Sequence of chain 1.A:
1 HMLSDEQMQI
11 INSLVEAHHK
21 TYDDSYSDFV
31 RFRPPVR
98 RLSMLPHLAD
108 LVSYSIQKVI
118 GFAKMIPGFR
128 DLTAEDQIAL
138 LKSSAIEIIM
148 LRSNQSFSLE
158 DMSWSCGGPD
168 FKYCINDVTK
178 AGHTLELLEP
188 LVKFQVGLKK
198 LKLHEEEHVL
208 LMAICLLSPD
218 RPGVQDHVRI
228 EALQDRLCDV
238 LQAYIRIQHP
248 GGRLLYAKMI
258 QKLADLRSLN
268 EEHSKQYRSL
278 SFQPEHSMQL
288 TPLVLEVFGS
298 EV

This protein binds this small molecule.
Small molecule (SMILES): CCCc1cc(C(O)(CC)CC)ccc1-c1cc(OCc2ccc(CO)c(CO)c2)ccc1C

Binding-site contacts:
Ligand atom O53 contacts residue SER112 of chain 1.A at 2.7 Å (h-bond).
Ligand atom C10 contacts residue SER150 of chain 1.A at 3.6 Å.
Ligand atom O53 contacts residue ARG149 of chain 1.A at 2.7 Å (salt-bridge).
Ligand atom C11 contacts residue VAL109 of chain 1.A at 3.8 Å (hydrophobic).
Ligand atom C28 contacts residue LEU287 of chain 1.A at 3.6 Å (hydrophobic).
Ligand atom C23 contacts residue ILE143 of chain 1.A at 3.6 Å (hydrophobic).
Ligand atom C20 contacts residue VAL175 of chain 1.A at 3.6 Å (hydrophobic).
Ligand atom C5 contacts residue LEU108 of chain 1.A at 3.5 Å (hydrophobic).
Ligand atom O2 contacts residue HIS180 of chain 1.A at 3.2 Å (h-bond).
Ligand atom C48 contacts residue SER153 of chain 1.A at 3.4 Å.
Ligand atom O49 contacts residue TYR22 of chain 1.A at 2.8 Å (h-bond).
Ligand atom C12 contacts residue VAL109 of chain 1.A at 3.9 Å (hydrophobic).
Ligand atom C20 contacts residue TRP161 of chain 1.A at 3.8 Å (hydrophobic).
Ligand atom C52 contacts residue ARG149 of chain 1.A at 3.3 Å.
Ligand atom C1 contacts residue SER112 of chain 1.A at 3.3 Å.
Ligand atom O1 contacts residue LEU108 of chain 1.A at 3.7 Å.
Ligand atom C52 contacts residue SER112 of chain 1.A at 3.7 Å.
Ligand atom O2 contacts residue TYR274 of chain 1.A at 3.6 Å.
Ligand atom C4 contacts residue SER150 of chain 1.A at 3.9 Å.
Ligand atom C12 contacts residue HIS180 of chain 1.A at 3.8 Å.
Ligand atom C20 contacts residue LEU188 of chain 1.A at 3.8 Å (hydrophobic).
Ligand atom C21 contacts residue TRP161 of chain 1.A at 3.7 Å (hydrophobic).
Ligand atom C12 contacts residue HIS270 of chain 1.A at 3.7 Å.
Ligand atom C15 contacts residue ILE143 of chain 1.A at 3.8 Å (hydrophobic).
Ligand atom C8 contacts residue VAL175 of chain 1.A at 3.3 Å (hydrophobic).
Ligand atom C29 contacts residue ALA106 of chain 1.A at 3.4 Å (hydrophobic).
Ligand atom C48 contacts residue TYR22 of chain 1.A at 3.4 Å (hydrophobic).
Ligand atom O49 contacts residue SER150 of chain 1.A at 3.0 Å.
Ligand atom C23 contacts residue MET147 of chain 1.A at 3.4 Å (hydrophobic).
Ligand atom O49 contacts residue ARG149 of chain 1.A at 3.4 Å (salt-bridge).
Ligand atom C3 contacts residue SER150 of chain 1.A at 3.8 Å.
Ligand atom C24 contacts residue HIS180 of chain 1.A at 3.8 Å.
Ligand atom C19 contacts residue VAL175 of chain 1.A at 3.6 Å (hydrophobic).
Ligand atom C8 contacts residue LEU185 of chain 1.A at 3.5 Å (hydrophobic).
Ligand atom C6 contacts residue LEU108 of chain 1.A at 3.7 Å (hydrophobic).
Ligand atom C9 contacts residue LEU105 of chain 1.A at 3.9 Å (hydrophobic).
Ligand atom O2 contacts residue HIS270 of chain 1.A at 2.8 Å (h-bond).
Ligand atom C16 contacts residue HIS180 of chain 1.A at 3.6 Å.
Ligand atom O49 contacts residue SER153 of chain 1.A at 3.2 Å (h-bond).
Ligand atom C29 contacts residue VAL109 of chain 1.A at 3.8 Å (hydrophobic).